Sequence of chain 1.F:
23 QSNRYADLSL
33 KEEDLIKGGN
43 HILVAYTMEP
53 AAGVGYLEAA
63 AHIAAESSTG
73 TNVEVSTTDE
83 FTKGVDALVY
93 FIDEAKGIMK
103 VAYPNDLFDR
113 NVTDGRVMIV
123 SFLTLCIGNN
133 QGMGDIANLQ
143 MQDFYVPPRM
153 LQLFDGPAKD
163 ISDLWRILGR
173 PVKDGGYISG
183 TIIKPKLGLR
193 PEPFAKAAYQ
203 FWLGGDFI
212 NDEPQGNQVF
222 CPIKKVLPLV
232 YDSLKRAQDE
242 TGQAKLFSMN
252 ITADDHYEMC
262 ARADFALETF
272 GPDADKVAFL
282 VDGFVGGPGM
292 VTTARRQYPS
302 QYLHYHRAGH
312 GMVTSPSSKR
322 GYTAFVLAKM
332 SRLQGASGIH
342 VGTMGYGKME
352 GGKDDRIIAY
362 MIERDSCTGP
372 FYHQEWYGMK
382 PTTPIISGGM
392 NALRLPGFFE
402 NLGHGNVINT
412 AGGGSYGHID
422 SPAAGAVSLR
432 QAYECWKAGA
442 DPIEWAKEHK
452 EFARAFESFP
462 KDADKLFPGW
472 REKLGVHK

Sequence of chain 1.B:
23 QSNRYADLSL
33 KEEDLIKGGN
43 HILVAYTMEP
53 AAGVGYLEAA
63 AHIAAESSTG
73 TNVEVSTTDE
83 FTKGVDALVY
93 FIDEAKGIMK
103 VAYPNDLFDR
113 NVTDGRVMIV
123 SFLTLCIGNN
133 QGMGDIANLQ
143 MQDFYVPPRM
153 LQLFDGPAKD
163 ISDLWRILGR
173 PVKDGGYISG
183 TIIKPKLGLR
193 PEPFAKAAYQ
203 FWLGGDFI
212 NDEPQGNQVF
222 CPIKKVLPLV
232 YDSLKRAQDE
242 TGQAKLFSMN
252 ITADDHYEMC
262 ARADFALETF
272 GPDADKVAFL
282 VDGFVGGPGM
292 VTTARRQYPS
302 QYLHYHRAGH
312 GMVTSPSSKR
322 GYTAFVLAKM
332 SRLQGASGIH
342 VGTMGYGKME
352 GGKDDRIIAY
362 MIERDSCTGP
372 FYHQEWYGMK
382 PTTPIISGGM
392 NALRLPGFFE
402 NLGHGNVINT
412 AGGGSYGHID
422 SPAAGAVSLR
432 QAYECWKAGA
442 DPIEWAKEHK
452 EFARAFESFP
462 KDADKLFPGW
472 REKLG

The protein below binds the small molecule below.
Small molecule (SMILES): O=C(O)[C@@](O)(COP(=O)(O)O)[C@H](O)[C@H](O)COP(=O)(O)O

Binding-site contacts:
Ligand atom O4 contacts residue SER388 of chain 1.B at 3.4 Å.
Ligand atom O5P contacts residue HIS341 of chain 1.B at 2.8 Å (h-bond).
Ligand atom O7 contacts residue ASN131 of chain 1.F at 3.2 Å (h-bond).
Ligand atom O4 contacts residue GLY389 of chain 1.B at 3.0 Å.
Ligand atom O1P contacts residue GLY413 of chain 1.B at 3.5 Å.
Ligand atom O6 contacts residue GLU214 of chain 1.B at 3.1 Å (salt-bridge).
Ligand atom O1P contacts residue GLY414 of chain 1.B at 2.9 Å (h-bond).
Ligand atom O2 contacts residue MG1 of chain 1.J at 2.2 Å.
Ligand atom C2 contacts residue MG1 of chain 1.J at 2.8 Å.
Ligand atom O6 contacts residue ASN131 of chain 1.F at 2.9 Å (h-bond).
Ligand atom O2 contacts residue KCX211 of chain 1.B at 3.2 Å (h-bond).
Ligand atom O6 contacts residue MG1 of chain 1.J at 2.2 Å.
Ligand atom O1P contacts residue LYS186 of chain 1.B at 3.1 Å.
Ligand atom O3 contacts residue ASN131 of chain 1.F at 3.5 Å (h-bond).
Ligand atom O5P contacts residue SER388 of chain 1.B at 3.4 Å (h-bond).
Ligand atom O3 contacts residue KCX211 of chain 1.B at 2.5 Å (h-bond).
Ligand atom O6 contacts residue ASP213 of chain 1.B at 3.4 Å (salt-bridge).
Ligand atom C contacts residue ASN131 of chain 1.F at 3.1 Å.
Ligand atom C4 contacts residue ASN131 of chain 1.F at 3.4 Å.
Ligand atom P2 contacts residue ARG308 of chain 1.B at 3.5 Å.
Ligand atom O6 contacts residue LYS188 of chain 1.B at 3.2 Å (salt-bridge).
Ligand atom O3 contacts residue HIS307 of chain 1.B at 3.0 Å (h-bond).
Ligand atom O3 contacts residue GLU214 of chain 1.B at 2.9 Å (salt-bridge).
Ligand atom O7 contacts residue GLU68 of chain 1.F at 3.2 Å (salt-bridge).
Ligand atom O3P contacts residue THR73 of chain 1.F at 3.5 Å (h-bond).
Ligand atom O2 contacts residue ILE184 of chain 1.B at 3.4 Å.
Ligand atom O2 contacts residue LYS186 of chain 1.B at 3.4 Å (salt-bridge).
Ligand atom C contacts residue MG1 of chain 1.J at 2.8 Å.
Ligand atom C3 contacts residue MG1 of chain 1.J at 3.0 Å.
Ligand atom O3P contacts residue GLY390 of chain 1.B at 3.0 Å (h-bond).
Ligand atom O6P contacts residue ARG308 of chain 1.B at 2.6 Å (salt-bridge).
Ligand atom O3 contacts residue MG1 of chain 1.J at 2.1 Å.
Ligand atom C3 contacts residue KCX211 of chain 1.B at 3.2 Å.
Ligand atom O2P contacts residue GLY413 of chain 1.B at 2.7 Å (h-bond).
Ligand atom O3P contacts residue LYS349 of chain 1.B at 2.8 Å (salt-bridge).
Ligand atom O1 contacts residue LYS186 of chain 1.B at 3.2 Å (salt-bridge).
Ligand atom O7 contacts residue LYS349 of chain 1.B at 3.1 Å (salt-bridge).
Ligand atom C5 contacts residue ASN131 of chain 1.F at 3.6 Å.
Ligand atom O4P contacts residue ARG308 of chain 1.B at 2.6 Å (salt-bridge).
Ligand atom O1P contacts residue THR73 of chain 1.F at 2.9 Å (h-bond).